A small-molecule ligand and the protein it binds are described below.
Small molecule (SMILES): COc1cc2c(Nc3cc(Cl)c(OC)c(Cl)c3)c(C#N)cnc2cc1OCCCN1CCN(C)CC1

Sequence of chain 2.A:
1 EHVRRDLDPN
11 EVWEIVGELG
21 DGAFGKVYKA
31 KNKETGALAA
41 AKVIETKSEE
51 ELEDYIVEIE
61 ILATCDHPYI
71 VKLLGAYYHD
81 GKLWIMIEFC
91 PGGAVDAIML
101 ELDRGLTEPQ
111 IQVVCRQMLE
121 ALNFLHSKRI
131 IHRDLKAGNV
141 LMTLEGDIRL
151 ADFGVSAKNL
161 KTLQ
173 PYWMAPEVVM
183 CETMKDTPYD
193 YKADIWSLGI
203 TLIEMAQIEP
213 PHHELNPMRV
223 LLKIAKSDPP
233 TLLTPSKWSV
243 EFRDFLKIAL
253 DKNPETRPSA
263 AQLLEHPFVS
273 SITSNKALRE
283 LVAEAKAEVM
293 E

Binding-site contacts:
Ligand atom NAT contacts residue ALA40 of chain 2.A at 3.6 Å.
Ligand atom CL2 contacts residue ILE87 of chain 2.A at 3.6 Å.
Ligand atom NBI contacts residue GLU101 of chain 2.A at 3.7 Å.
Ligand atom CAK contacts residue PHE89 of chain 2.A at 3.8 Å (hydrophobic).
Ligand atom CL1 contacts residue ASP152 of chain 2.A at 3.4 Å.
Ligand atom CAS contacts residue GLU101 of chain 2.A at 3.5 Å.
Ligand atom CAH contacts residue CYS90 of chain 2.A at 3.8 Å (hydrophobic).
Ligand atom CAG contacts residue LEU141 of chain 2.A at 3.7 Å (hydrophobic).
Ligand atom O02 contacts residue LYS42 of chain 2.A at 3.4 Å.
Ligand atom CBG contacts residue ALA40 of chain 2.A at 3.6 Å (hydrophobic).
Ligand atom CL2 contacts residue ALA40 of chain 2.A at 3.5 Å.
Ligand atom C01 contacts residue ILE87 of chain 2.A at 3.6 Å (hydrophobic).
Ligand atom C01 contacts residue GLU58 of chain 2.A at 3.5 Å.
Ligand atom CAO contacts residue GLU101 of chain 2.A at 3.5 Å.
Ligand atom CAI contacts residue ILE87 of chain 2.A at 3.7 Å (hydrophobic).
Ligand atom CAG contacts residue ILE87 of chain 2.A at 3.6 Å (hydrophobic).
Ligand atom CAM contacts residue GLY93 of chain 2.A at 3.7 Å.
Ligand atom CBD contacts residue LEU19 of chain 2.A at 3.7 Å (hydrophobic).
Ligand atom CAN contacts residue PHE89 of chain 2.A at 3.7 Å (hydrophobic).
Ligand atom CAH contacts residue ALA40 of chain 2.A at 3.6 Å (hydrophobic).
Ligand atom CBE contacts residue ALA40 of chain 2.A at 3.6 Å (hydrophobic).
Ligand atom CBA contacts residue ALA40 of chain 2.A at 3.7 Å (hydrophobic).
Ligand atom CAN contacts residue CYS90 of chain 2.A at 3.3 Å (hydrophobic).
Ligand atom CBC contacts residue LEU19 of chain 2.A at 3.7 Å (hydrophobic).
Ligand atom CAH contacts residue LEU141 of chain 2.A at 3.5 Å (hydrophobic).
Ligand atom CAC contacts residue PRO91 of chain 2.A at 3.5 Å (hydrophobic).
Ligand atom CBF contacts residue ALA40 of chain 2.A at 3.6 Å (hydrophobic).
Ligand atom NAD contacts residue VAL71 of chain 2.A at 3.6 Å.
Ligand atom CAK contacts residue CYS90 of chain 2.A at 3.3 Å (hydrophobic).
Ligand atom CAH contacts residue GLU88 of chain 2.A at 3.4 Å.
Ligand atom CL2 contacts residue ALA41 of chain 2.A at 3.7 Å.
Ligand atom NAD contacts residue ILE87 of chain 2.A at 3.3 Å.
Ligand atom CAJ contacts residue ASP152 of chain 2.A at 3.7 Å.
Ligand atom CBA contacts residue LEU141 of chain 2.A at 3.5 Å (hydrophobic).
Ligand atom OAV contacts residue LEU19 of chain 2.A at 3.4 Å.
Ligand atom OAW contacts residue PHE89 of chain 2.A at 3.5 Å.
Ligand atom CAN contacts residue PRO91 of chain 2.A at 3.7 Å (hydrophobic).
Ligand atom NAT contacts residue CYS90 of chain 2.A at 2.9 Å (h-bond).
Ligand atom CL2 contacts residue LYS42 of chain 2.A at 3.6 Å.
Ligand atom CL2 contacts residue ILE85 of chain 2.A at 3.3 Å.